Binding-site contacts:
Ligand atom C1B contacts residue MET441 of chain 1.B at 3.8 Å (hydrophobic).
Ligand atom O41 contacts residue TYR405 of chain 1.B at 3.2 Å (h-bond).
Ligand atom C3B contacts residue LEU533 of chain 1.D at 3.8 Å (hydrophobic).
Ligand atom C5B contacts residue PHE437 of chain 1.B at 3.9 Å (hydrophobic).
Ligand atom O3 contacts residue ILE463 of chain 1.B at 2.9 Å.
Ligand atom O42 contacts residue TYR405 of chain 1.B at 3.8 Å.
Ligand atom C3 contacts residue ILE463 of chain 1.B at 3.4 Å (hydrophobic).
Ligand atom O43 contacts residue LEU447 of chain 1.B at 3.5 Å.
Ligand atom O6 contacts residue LEU409 of chain 1.B at 3.5 Å.
Ligand atom C7A contacts residue ILE532 of chain 1.D at 3.6 Å (hydrophobic).
Ligand atom O4 contacts residue ILE463 of chain 1.B at 3.2 Å.
Ligand atom O41 contacts residue ARG451 of chain 1.B at 3.1 Å (salt-bridge).
Ligand atom O42 contacts residue ILE463 of chain 1.B at 3.4 Å.
Ligand atom O53 contacts residue LEU409 of chain 1.B at 3.2 Å.
Ligand atom P5 contacts residue SER406 of chain 1.B at 3.5 Å.
Ligand atom C8B contacts residue PHE416 of chain 1.B at 3.7 Å (hydrophobic).
Ligand atom C2B contacts residue ALA440 of chain 1.B at 3.8 Å (hydrophobic).
Ligand atom O2 contacts residue LEU447 of chain 1.B at 3.9 Å.
Ligand atom O53 contacts residue SER406 of chain 1.B at 2.9 Å (h-bond).
Ligand atom O51 contacts residue SER406 of chain 1.B at 2.8 Å (h-bond).
Ligand atom O1B contacts residue MET441 of chain 1.B at 3.1 Å.
Ligand atom O13 contacts residue THR444 of chain 1.B at 3.4 Å.
Ligand atom O4 contacts residue TYR405 of chain 1.B at 3.3 Å (h-bond).
Ligand atom O52 contacts residue LEU409 of chain 1.B at 3.9 Å.
Ligand atom C2A contacts residue ALA536 of chain 1.D at 3.8 Å (hydrophobic).
Ligand atom C5A contacts residue ALA536 of chain 1.D at 3.4 Å (hydrophobic).
Ligand atom C7B contacts residue PHE437 of chain 1.B at 3.7 Å (hydrophobic).
Ligand atom C8A contacts residue ILE532 of chain 1.D at 3.7 Å (hydrophobic).
Ligand atom C6A contacts residue PCW1 of chain 1.O at 3.4 Å.
Ligand atom O51 contacts residue TYR448 of chain 1.B at 3.5 Å.
Ligand atom C4B contacts residue PHE437 of chain 1.B at 3.4 Å (hydrophobic).
Ligand atom O12 contacts residue LEU540 of chain 1.D at 3.3 Å.
Ligand atom C6B contacts residue PHE437 of chain 1.B at 3.6 Å (hydrophobic).
Ligand atom C3B contacts residue ALA536 of chain 1.D at 3.7 Å (hydrophobic).
Ligand atom O1 contacts residue THR444 of chain 1.B at 3.7 Å.
Ligand atom O52 contacts residue ASN445 of chain 1.B at 3.1 Å (h-bond).
Ligand atom O1 contacts residue LEU540 of chain 1.D at 3.8 Å.
Ligand atom O53 contacts residue TYR405 of chain 1.B at 3.4 Å.
Ligand atom P4 contacts residue TYR405 of chain 1.B at 3.6 Å.
Ligand atom O6 contacts residue ASN445 of chain 1.B at 3.7 Å.

This small molecule binds to this protein.
Small molecule (SMILES): CCCCCCCC(=O)OC[C@H](COP(=O)(O)O[C@@H]1[C@H](O)[C@H](O)[C@@H](OP(=O)(O)O)[C@H](OP(=O)(O)O)[C@H]1O)OC(=O)CCCCCCC

Sequence of chain 1.B:
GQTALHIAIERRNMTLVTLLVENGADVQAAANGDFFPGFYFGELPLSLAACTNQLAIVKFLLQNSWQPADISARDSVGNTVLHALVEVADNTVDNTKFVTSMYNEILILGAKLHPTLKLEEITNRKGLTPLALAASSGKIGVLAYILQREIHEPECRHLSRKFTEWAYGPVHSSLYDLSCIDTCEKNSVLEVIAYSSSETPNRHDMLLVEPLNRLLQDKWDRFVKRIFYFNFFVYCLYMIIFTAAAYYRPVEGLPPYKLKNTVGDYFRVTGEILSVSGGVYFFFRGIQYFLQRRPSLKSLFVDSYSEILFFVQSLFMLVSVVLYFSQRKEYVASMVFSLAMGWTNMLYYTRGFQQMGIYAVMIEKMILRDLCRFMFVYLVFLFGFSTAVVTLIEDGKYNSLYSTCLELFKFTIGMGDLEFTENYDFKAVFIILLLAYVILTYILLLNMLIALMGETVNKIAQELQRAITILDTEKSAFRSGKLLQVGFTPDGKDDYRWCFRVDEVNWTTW

Sequence of chain 1.D:
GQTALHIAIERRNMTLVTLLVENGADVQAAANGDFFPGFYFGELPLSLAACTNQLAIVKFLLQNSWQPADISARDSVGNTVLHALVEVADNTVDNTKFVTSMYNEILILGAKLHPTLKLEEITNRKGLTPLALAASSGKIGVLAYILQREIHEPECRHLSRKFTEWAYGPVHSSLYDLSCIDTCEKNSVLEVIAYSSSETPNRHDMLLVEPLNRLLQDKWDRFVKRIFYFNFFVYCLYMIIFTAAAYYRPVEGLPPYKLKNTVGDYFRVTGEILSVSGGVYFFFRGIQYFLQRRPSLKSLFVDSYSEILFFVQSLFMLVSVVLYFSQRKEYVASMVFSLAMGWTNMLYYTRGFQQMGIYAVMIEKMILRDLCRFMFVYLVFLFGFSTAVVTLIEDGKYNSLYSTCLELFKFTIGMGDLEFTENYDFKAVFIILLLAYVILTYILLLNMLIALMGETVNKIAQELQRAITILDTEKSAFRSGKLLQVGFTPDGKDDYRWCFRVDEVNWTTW